Binding-site contacts:
Ligand atom C8 contacts residue ASN264 of chain 1.A at 4.2 Å.
Ligand atom C1 contacts residue ASN264 of chain 1.A at 1.4 Å.
Ligand atom O6 contacts residue GLU263 of chain 1.A at 3.6 Å.
Ligand atom C5 contacts residue ASN264 of chain 1.A at 3.7 Å.
Ligand atom C1 contacts residue GLU263 of chain 1.A at 3.3 Å.
Ligand atom C3 contacts residue ASN264 of chain 1.A at 3.8 Å.
Ligand atom O5 contacts residue GLU263 of chain 1.A at 3.2 Å (salt-bridge).
Ligand atom C6 contacts residue GLU263 of chain 1.A at 4.2 Å.
Ligand atom C5 contacts residue GLU263 of chain 1.A at 3.6 Å.
Ligand atom C4 contacts residue ASN264 of chain 1.A at 4.2 Å.
Ligand atom C2 contacts residue ASN264 of chain 1.A at 2.5 Å.
Ligand atom N2 contacts residue ASN264 of chain 1.A at 2.9 Å (h-bond).
Ligand atom O7 contacts residue ASN264 of chain 1.A at 3.3 Å (h-bond).
Ligand atom O5 contacts residue ASN264 of chain 1.A at 2.4 Å (h-bond).
Ligand atom C7 contacts residue ASN264 of chain 1.A at 3.3 Å.

A protein and the small-molecule ligand that binds it are described below.
Small molecule (SMILES): CC(=O)N[C@@H]1[C@@H](O)[C@H](O)[C@@H](CO)O[C@H]1O

Sequence of chain 1.A:
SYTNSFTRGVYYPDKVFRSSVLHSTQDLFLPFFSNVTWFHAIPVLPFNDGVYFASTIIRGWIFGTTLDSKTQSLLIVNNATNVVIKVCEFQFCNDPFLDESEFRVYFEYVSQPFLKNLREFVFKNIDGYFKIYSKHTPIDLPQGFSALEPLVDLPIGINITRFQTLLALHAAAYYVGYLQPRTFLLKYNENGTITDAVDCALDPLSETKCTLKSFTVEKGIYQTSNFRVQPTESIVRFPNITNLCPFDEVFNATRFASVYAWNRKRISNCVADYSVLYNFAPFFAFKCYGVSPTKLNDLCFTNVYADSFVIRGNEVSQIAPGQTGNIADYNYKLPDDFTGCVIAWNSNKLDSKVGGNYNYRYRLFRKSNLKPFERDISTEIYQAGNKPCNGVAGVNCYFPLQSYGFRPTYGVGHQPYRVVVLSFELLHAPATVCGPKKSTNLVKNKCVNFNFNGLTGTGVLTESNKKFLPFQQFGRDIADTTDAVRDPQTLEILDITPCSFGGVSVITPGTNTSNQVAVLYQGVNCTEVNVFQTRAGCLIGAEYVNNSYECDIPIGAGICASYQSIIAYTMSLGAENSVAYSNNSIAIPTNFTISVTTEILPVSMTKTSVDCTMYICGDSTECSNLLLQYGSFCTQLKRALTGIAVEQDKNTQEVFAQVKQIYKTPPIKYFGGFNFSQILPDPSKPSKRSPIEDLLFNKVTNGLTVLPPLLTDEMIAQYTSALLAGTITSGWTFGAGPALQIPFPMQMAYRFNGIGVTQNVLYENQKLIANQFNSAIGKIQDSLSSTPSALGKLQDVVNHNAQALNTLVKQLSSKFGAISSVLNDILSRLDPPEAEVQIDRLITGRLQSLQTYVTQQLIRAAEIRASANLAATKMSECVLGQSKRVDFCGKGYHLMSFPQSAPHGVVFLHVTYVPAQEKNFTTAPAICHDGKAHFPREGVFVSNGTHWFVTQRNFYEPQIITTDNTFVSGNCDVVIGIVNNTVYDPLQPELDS